Sequence of chain 1.A:
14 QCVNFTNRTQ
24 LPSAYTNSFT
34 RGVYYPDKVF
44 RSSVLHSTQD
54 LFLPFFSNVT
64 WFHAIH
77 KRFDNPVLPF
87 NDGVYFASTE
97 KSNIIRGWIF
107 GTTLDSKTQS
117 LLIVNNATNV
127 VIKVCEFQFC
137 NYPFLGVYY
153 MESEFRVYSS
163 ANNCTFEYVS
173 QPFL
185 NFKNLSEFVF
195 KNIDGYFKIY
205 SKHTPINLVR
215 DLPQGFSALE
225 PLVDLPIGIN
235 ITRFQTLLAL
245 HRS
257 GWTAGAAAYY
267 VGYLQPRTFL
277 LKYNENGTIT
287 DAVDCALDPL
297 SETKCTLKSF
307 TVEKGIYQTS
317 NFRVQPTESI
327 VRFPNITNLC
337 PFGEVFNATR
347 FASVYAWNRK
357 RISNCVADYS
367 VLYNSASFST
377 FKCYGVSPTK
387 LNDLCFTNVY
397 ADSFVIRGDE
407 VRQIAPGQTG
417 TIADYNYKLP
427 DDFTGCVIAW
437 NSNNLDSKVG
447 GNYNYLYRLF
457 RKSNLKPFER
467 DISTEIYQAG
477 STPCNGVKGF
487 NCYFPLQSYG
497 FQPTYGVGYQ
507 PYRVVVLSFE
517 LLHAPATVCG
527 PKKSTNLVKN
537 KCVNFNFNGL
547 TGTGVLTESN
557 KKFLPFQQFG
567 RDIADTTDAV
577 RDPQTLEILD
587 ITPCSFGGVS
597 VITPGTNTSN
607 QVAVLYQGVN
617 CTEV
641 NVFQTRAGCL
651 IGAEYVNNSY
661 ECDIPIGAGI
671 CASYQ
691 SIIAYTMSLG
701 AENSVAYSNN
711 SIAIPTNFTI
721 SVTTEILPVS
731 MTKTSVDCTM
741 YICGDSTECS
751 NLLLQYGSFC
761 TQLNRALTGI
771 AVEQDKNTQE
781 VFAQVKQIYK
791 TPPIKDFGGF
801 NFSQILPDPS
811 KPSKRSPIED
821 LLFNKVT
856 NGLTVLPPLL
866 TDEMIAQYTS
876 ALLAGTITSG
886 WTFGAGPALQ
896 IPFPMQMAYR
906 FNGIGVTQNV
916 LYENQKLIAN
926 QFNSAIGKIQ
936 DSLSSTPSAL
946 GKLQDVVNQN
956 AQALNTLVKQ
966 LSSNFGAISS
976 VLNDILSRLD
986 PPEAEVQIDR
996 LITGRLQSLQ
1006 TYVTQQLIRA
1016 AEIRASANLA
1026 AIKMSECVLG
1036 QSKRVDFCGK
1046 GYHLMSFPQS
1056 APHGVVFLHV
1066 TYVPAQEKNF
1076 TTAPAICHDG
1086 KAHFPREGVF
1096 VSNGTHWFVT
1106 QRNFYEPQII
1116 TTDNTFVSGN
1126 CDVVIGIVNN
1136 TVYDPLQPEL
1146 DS

Sequence of chain 1.C:
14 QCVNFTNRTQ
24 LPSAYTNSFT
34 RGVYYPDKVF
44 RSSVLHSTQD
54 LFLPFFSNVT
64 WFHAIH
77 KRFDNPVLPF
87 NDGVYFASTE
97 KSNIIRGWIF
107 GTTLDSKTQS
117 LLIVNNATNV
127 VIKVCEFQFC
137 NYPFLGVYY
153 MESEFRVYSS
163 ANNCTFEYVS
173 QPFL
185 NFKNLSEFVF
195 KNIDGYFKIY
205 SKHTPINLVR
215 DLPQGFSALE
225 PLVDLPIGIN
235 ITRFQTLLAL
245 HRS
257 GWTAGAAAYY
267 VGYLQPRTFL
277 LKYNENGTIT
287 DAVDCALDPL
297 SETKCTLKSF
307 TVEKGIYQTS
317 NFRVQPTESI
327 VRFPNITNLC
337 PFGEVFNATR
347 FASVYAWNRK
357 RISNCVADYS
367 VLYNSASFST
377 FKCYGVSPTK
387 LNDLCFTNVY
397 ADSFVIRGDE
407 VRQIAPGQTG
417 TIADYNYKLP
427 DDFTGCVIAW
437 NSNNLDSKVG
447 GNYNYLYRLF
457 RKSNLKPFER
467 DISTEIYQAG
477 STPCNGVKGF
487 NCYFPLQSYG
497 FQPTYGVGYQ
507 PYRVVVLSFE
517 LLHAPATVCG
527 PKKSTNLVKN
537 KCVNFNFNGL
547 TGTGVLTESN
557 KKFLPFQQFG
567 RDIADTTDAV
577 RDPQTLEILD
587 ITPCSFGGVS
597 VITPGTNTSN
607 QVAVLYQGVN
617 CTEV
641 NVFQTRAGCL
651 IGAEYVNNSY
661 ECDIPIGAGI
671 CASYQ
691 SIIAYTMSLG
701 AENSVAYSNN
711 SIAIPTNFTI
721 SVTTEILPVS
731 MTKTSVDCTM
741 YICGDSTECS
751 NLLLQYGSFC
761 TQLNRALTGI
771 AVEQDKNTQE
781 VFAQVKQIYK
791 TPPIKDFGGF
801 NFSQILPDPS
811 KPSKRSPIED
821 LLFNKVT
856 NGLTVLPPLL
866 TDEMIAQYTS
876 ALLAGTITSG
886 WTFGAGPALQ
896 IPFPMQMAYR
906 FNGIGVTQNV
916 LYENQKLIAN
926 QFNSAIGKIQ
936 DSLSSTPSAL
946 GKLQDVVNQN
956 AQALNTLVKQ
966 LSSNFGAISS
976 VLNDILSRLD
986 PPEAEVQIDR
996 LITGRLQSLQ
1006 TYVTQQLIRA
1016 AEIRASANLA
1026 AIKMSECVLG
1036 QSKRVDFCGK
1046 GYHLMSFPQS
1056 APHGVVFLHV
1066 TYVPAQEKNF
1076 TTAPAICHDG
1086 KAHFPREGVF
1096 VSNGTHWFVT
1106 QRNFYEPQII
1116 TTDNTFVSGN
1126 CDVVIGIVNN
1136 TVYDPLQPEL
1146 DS

Binding-site contacts:
Ligand atom C7 contacts residue ALA706 of chain 1.C at 4.0 Å (hydrophobic).
Ligand atom O7 contacts residue SER704 of chain 1.C at 4.4 Å.
Ligand atom C1 contacts residue ASN1074 of chain 1.C at 1.4 Å.
Ligand atom O4 contacts residue ALA706 of chain 1.C at 4.0 Å.
Ligand atom C1 contacts residue GLN895 of chain 1.A at 4.1 Å.
Ligand atom C5 contacts residue ASN1074 of chain 1.C at 3.7 Å.
Ligand atom C8 contacts residue GLU1072 of chain 1.C at 3.4 Å.
Ligand atom C6 contacts residue ALA706 of chain 1.C at 4.3 Å (hydrophobic).
Ligand atom O7 contacts residue ASN1074 of chain 1.C at 4.0 Å.
Ligand atom C8 contacts residue LYS1073 of chain 1.C at 4.3 Å.
Ligand atom C4 contacts residue ALA706 of chain 1.C at 4.3 Å (hydrophobic).
Ligand atom C8 contacts residue ASN1074 of chain 1.C at 4.4 Å.
Ligand atom C4 contacts residue ASN1074 of chain 1.C at 4.2 Å.
Ligand atom O5 contacts residue ASN1074 of chain 1.C at 2.4 Å (h-bond).
Ligand atom C7 contacts residue ASN1074 of chain 1.C at 3.7 Å.
Ligand atom N2 contacts residue ASN1074 of chain 1.C at 2.9 Å (h-bond).
Ligand atom C5 contacts residue ALA706 of chain 1.C at 3.7 Å (hydrophobic).
Ligand atom C2 contacts residue ASN1074 of chain 1.C at 2.5 Å.
Ligand atom C8 contacts residue ALA706 of chain 1.C at 4.4 Å (hydrophobic).
Ligand atom C3 contacts residue ASN1074 of chain 1.C at 3.8 Å.
Ligand atom O7 contacts residue ALA706 of chain 1.C at 3.5 Å.

This protein binds this small molecule.
Small molecule (SMILES): CC(=O)N[C@H]1[C@H](O[C@H]2[C@H](O)[C@@H](NC(C)=O)CO[C@@H]2CO)O[C@H](CO)[C@@H](O)[C@@H]1O